Sequence of chain 21.F:
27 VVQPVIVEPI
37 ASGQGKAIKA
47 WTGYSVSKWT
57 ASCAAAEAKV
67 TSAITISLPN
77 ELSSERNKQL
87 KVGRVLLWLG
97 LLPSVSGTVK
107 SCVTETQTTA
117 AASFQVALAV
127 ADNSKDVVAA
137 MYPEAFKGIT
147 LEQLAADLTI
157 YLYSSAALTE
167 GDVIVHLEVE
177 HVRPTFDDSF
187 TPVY

Binding-site contacts:
Ligand atom C2' contacts residue GLU140 of chain 21.F at 3.0 Å.
Ligand atom C6 contacts residue TRP47 of chain 21.F at 3.7 Å (hydrophobic).
Ligand atom O4' contacts residue TRP47 of chain 21.F at 3.4 Å.
Ligand atom C4 contacts residue TRP47 of chain 21.F at 3.3 Å (hydrophobic).
Ligand atom O4' contacts residue GLU140 of chain 21.F at 3.0 Å (salt-bridge).
Ligand atom C8 contacts residue LYS143 of chain 21.F at 2.7 Å.
Ligand atom O2' contacts residue LYS143 of chain 21.F at 3.8 Å.
Ligand atom O4' contacts residue LYS143 of chain 21.F at 4.2 Å.
Ligand atom C1' contacts residue GLU140 of chain 21.F at 2.7 Å.
Ligand atom C3' contacts residue GLU140 of chain 21.F at 3.8 Å.
Ligand atom N7 contacts residue LYS143 of chain 21.F at 3.8 Å.
Ligand atom N1 contacts residue TRP47 of chain 21.F at 3.7 Å.
Ligand atom O3' contacts residue GLU140 of chain 21.F at 4.4 Å.
Ligand atom C1' contacts residue LYS143 of chain 21.F at 3.1 Å.
Ligand atom O2' contacts residue GLU140 of chain 21.F at 2.3 Å (salt-bridge).
Ligand atom C8 contacts residue TRP47 of chain 21.F at 3.6 Å (hydrophobic).
Ligand atom C5 contacts residue TRP47 of chain 21.F at 3.8 Å (hydrophobic).
Ligand atom N9 contacts residue GLU140 of chain 21.F at 4.1 Å.
Ligand atom C1' contacts residue TRP47 of chain 21.F at 3.7 Å (hydrophobic).
Ligand atom N9 contacts residue TRP47 of chain 21.F at 3.3 Å.
Ligand atom N9 contacts residue LYS143 of chain 21.F at 3.2 Å (salt-bridge).
Ligand atom O4' contacts residue LYS143 of chain 21.F at 4.4 Å.
Ligand atom N7 contacts residue TRP47 of chain 21.F at 3.6 Å.
Ligand atom N3 contacts residue TRP47 of chain 21.F at 3.4 Å.
Ligand atom C5' contacts residue ARG90 of chain 21.F at 4.3 Å.
Ligand atom N6 contacts residue TRP47 of chain 21.F at 4.2 Å.
Ligand atom C2' contacts residue LYS143 of chain 21.F at 3.7 Å.
Ligand atom C2 contacts residue TRP47 of chain 21.F at 3.4 Å (hydrophobic).
Ligand atom C4' contacts residue GLU140 of chain 21.F at 3.4 Å.

The small molecule below binds the protein below.
Small molecule (SMILES): Nc1ncnc2c1ncn2[C@@H]1O[C@H]([C@@H]2O[C@@H]3[C@H](O[P](=O)(O)O2)[C@@H](CO[P](=O)(O)O[C@H]2[C@@H](O)[C@H](n4cnc5c(N)ncnc54)O[C@@H]2COP(=O)=O)O[C@H]3n2ccc(=O)[nH]c2=O)[C@@H](O[P](=O)(O)OC[C@H]2O[C@@H](n3ccc(=O)[nH]c3=O)[C@H](O)[C@@H]2O)[C@H]1O